This protein binds this small molecule.
Small molecule (SMILES): CC(=O)N[C@@H]1[C@@H](O)[C@H](O)[C@@H](CO)O[C@H]1O

Sequence of chain 34.A:
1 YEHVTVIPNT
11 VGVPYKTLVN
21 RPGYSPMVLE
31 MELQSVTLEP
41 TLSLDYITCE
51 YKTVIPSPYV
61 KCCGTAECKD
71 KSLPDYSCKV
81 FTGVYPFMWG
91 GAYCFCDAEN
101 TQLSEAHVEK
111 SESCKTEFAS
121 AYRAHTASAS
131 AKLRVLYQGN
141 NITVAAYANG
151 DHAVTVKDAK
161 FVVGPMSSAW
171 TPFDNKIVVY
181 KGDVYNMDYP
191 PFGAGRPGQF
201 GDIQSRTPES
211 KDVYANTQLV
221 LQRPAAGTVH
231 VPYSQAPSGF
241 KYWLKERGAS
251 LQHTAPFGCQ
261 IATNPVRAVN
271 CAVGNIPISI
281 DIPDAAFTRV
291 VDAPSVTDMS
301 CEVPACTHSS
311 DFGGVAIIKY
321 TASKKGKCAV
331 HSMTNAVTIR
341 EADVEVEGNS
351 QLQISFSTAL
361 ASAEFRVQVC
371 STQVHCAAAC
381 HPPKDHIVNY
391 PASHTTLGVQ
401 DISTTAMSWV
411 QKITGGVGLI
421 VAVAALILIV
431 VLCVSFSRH

Sequence of chain 34.B:
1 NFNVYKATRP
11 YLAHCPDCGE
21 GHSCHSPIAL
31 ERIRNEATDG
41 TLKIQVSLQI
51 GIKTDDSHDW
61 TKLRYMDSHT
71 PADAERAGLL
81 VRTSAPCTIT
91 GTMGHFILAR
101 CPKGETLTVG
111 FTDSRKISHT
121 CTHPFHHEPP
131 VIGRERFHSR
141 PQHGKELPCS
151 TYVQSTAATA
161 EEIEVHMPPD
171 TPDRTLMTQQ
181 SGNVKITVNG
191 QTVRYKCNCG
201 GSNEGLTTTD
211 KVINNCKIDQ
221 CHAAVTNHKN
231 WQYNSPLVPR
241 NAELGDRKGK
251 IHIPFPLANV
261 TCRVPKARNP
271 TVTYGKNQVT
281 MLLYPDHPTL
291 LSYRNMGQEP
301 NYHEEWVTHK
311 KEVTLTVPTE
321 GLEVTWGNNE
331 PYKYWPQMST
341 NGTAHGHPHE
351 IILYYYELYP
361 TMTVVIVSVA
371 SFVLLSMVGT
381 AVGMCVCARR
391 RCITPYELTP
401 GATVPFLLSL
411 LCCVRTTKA

Binding-site contacts:
Ligand atom C1 contacts residue THR116 of chain 34.A at 3.3 Å.
Ligand atom C1 contacts residue ASN259 of chain 34.B at 1.4 Å.
Ligand atom O7 contacts residue ASN259 of chain 34.B at 3.0 Å (h-bond).
Ligand atom C6 contacts residue LYS115 of chain 34.A at 3.9 Å.
Ligand atom O5 contacts residue THR116 of chain 34.A at 2.6 Å (h-bond).
Ligand atom C2 contacts residue ASN259 of chain 34.B at 2.4 Å.
Ligand atom C5 contacts residue THR116 of chain 34.A at 3.5 Å.
Ligand atom O6 contacts residue LYS115 of chain 34.A at 4.4 Å.
Ligand atom C6 contacts residue PHE118 of chain 34.A at 4.4 Å (hydrophobic).
Ligand atom C8 contacts residue ASN259 of chain 34.B at 4.1 Å.
Ligand atom C3 contacts residue ASN259 of chain 34.B at 3.8 Å.
Ligand atom C7 contacts residue ASN259 of chain 34.B at 3.1 Å.
Ligand atom N2 contacts residue ASN259 of chain 34.B at 2.9 Å (h-bond).
Ligand atom O6 contacts residue PHE118 of chain 34.A at 3.9 Å.
Ligand atom C6 contacts residue THR116 of chain 34.A at 3.5 Å.
Ligand atom C5 contacts residue ASN259 of chain 34.B at 3.7 Å.
Ligand atom O5 contacts residue ASN259 of chain 34.B at 2.4 Å (h-bond).
Ligand atom C4 contacts residue ASN259 of chain 34.B at 4.2 Å.